Binding-site contacts:
Ligand atom C5B contacts residue MET224 of chain 4.A at 3.9 Å (hydrophobic).
Ligand atom N3A contacts residue PRO174 of chain 4.A at 3.7 Å.
Ligand atom C2A contacts residue PHE186 of chain 4.A at 3.3 Å (hydrophobic).
Ligand atom C5A contacts residue ALA150 of chain 4.A at 3.6 Å (hydrophobic).
Ligand atom N3A contacts residue ALA24 of chain 4.C at 3.8 Å.
Ligand atom C2C contacts residue MET221 of chain 4.A at 3.8 Å (hydrophobic).
Ligand atom C1C contacts residue TYR128 of chain 4.A at 3.7 Å (hydrophobic).
Ligand atom N2 contacts residue LEU106 of chain 4.A at 3.8 Å.
Ligand atom O1A contacts residue PHE186 of chain 4.A at 3.0 Å.
Ligand atom C4C contacts residue VAL188 of chain 4.A at 3.7 Å (hydrophobic).
Ligand atom C5C contacts residue VAL191 of chain 4.A at 3.8 Å (hydrophobic).
Ligand atom C4C contacts residue VAL191 of chain 4.A at 3.0 Å (hydrophobic).
Ligand atom C4B contacts residue PHE186 of chain 4.A at 3.6 Å (hydrophobic).
Ligand atom C1B contacts residue TYR128 of chain 4.A at 3.6 Å (hydrophobic).
Ligand atom C1B contacts residue ILE104 of chain 4.A at 4.0 Å (hydrophobic).
Ligand atom C3B contacts residue VAL188 of chain 4.A at 3.8 Å (hydrophobic).
Ligand atom O1B contacts residue TYR128 of chain 4.A at 3.4 Å (h-bond).
Ligand atom N3A contacts residue PHE186 of chain 4.A at 4.0 Å.
Ligand atom C2B contacts residue VAL188 of chain 4.A at 3.5 Å (hydrophobic).
Ligand atom C1B contacts residue VAL188 of chain 4.A at 3.8 Å (hydrophobic).
Ligand atom C2A contacts residue TYR152 of chain 4.A at 3.6 Å (hydrophobic).
Ligand atom C6B contacts residue TYR128 of chain 4.A at 3.3 Å (hydrophobic).
Ligand atom C5B contacts residue TYR128 of chain 4.A at 4.0 Å (hydrophobic).
Ligand atom C3C contacts residue TYR128 of chain 4.A at 3.4 Å (hydrophobic).
Ligand atom C6B contacts residue ILE104 of chain 4.A at 3.6 Å (hydrophobic).
Ligand atom C2C contacts residue TYR197 of chain 4.A at 3.7 Å (hydrophobic).
Ligand atom O1 contacts residue LEU106 of chain 4.A at 3.8 Å.
Ligand atom C1C contacts residue LEU106 of chain 4.A at 3.8 Å (hydrophobic).
Ligand atom O1B contacts residue ILE104 of chain 4.A at 3.9 Å.
Ligand atom C4 contacts residue LEU106 of chain 4.A at 3.9 Å (hydrophobic).
Ligand atom C4 contacts residue TYR197 of chain 4.A at 3.8 Å (hydrophobic).
Ligand atom C5 contacts residue LEU106 of chain 4.A at 3.8 Å (hydrophobic).
Ligand atom C5A contacts residue PHE186 of chain 4.A at 3.5 Å (hydrophobic).
Ligand atom C4A contacts residue PRO174 of chain 4.A at 3.1 Å (hydrophobic).
Ligand atom C4B contacts residue TYR152 of chain 4.A at 3.8 Å (hydrophobic).
Ligand atom C5B contacts residue PHE186 of chain 4.A at 3.9 Å (hydrophobic).
Ligand atom N3A contacts residue TYR152 of chain 4.A at 3.5 Å.
Ligand atom C5A contacts residue VAL176 of chain 4.A at 3.6 Å (hydrophobic).
Ligand atom C3B contacts residue TYR152 of chain 4.A at 3.7 Å (hydrophobic).
Ligand atom O1 contacts residue MET221 of chain 4.A at 3.8 Å.

A small-molecule ligand and the protein it binds are described below.
Small molecule (SMILES): Cc1cc(CCCCCOc2ccc(C3=NCCO3)cc2)on1

Sequence of chain 4.A:
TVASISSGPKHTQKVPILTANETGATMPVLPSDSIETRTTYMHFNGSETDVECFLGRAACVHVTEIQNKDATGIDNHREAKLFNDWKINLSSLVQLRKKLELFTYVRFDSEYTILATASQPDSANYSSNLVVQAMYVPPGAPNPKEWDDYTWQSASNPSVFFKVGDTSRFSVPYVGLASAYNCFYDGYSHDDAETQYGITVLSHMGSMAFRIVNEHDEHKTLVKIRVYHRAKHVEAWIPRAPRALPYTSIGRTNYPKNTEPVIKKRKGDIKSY

Sequence of chain 4.C:
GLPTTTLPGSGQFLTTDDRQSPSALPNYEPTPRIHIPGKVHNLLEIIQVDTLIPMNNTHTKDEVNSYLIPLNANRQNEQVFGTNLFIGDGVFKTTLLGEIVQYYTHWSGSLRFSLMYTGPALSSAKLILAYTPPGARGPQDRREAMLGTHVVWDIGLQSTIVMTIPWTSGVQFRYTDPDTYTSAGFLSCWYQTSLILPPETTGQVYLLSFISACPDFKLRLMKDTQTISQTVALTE